Binding-site contacts:
Ligand atom P contacts residue ARG540 of chain 1.D at 3.3 Å.
Ligand atom N6 contacts residue DGP1 of chain 1.I at 3.1 Å (h-bond).
Ligand atom C5' contacts residue ASP462 of chain 1.E at 3.7 Å.
Ligand atom O5' contacts residue ARG540 of chain 1.D at 3.6 Å (salt-bridge).
Ligand atom C2 contacts residue UTP1 of chain 1.M at 3.8 Å.
Ligand atom O3' contacts residue GLN513 of chain 1.D at 3.1 Å (h-bond).
Ligand atom OP1 contacts residue GLN510 of chain 1.D at 3.6 Å (h-bond).
Ligand atom P contacts residue LYS1073 of chain 1.D at 3.6 Å.
Ligand atom C6 contacts residue UTP1 of chain 1.M at 3.4 Å.
Ligand atom OP1 contacts residue GLN688 of chain 1.D at 3.3 Å (h-bond).
Ligand atom O2' contacts residue ASP464 of chain 1.E at 3.5 Å.
Ligand atom C2' contacts residue UTP1 of chain 1.M at 3.7 Å.
Ligand atom C2 contacts residue DGP1 of chain 1.I at 3.3 Å.
Ligand atom C3' contacts residue ASP464 of chain 1.E at 3.2 Å.
Ligand atom N1 contacts residue DGP1 of chain 1.I at 2.4 Å (h-bond).
Ligand atom C3' contacts residue MG1 of chain 1.L at 3.8 Å.
Ligand atom N2 contacts residue PRO427 of chain 1.E at 3.8 Å.
Ligand atom O2' contacts residue GLN513 of chain 1.D at 3.6 Å.
Ligand atom C6 contacts residue DGP1 of chain 1.I at 3.1 Å.
Ligand atom P contacts residue ASN568 of chain 1.D at 3.6 Å.
Ligand atom O2' contacts residue HIS1237 of chain 1.D at 3.6 Å.
Ligand atom OP1 contacts residue LYS1065 of chain 1.D at 3.8 Å.
Ligand atom OP1 contacts residue LYS1073 of chain 1.D at 2.3 Å (salt-bridge).
Ligand atom N2 contacts residue ALA426 of chain 1.E at 3.2 Å.
Ligand atom O3' contacts residue LYS1065 of chain 1.D at 3.4 Å (salt-bridge).
Ligand atom OP1 contacts residue ARG540 of chain 1.D at 3.3 Å (salt-bridge).
Ligand atom OP1 contacts residue ILE572 of chain 1.D at 3.3 Å.
Ligand atom C4' contacts residue HIS1237 of chain 1.D at 3.8 Å.
Ligand atom N1 contacts residue UTP1 of chain 1.M at 3.5 Å.
Ligand atom C5' contacts residue ASP464 of chain 1.E at 3.7 Å.
Ligand atom OP2 contacts residue ARG540 of chain 1.D at 2.8 Å (salt-bridge).
Ligand atom O3' contacts residue GLN688 of chain 1.D at 3.6 Å.
Ligand atom C4' contacts residue ASP464 of chain 1.E at 3.2 Å.
Ligand atom OP1 contacts residue ASN568 of chain 1.D at 3.2 Å (h-bond).
Ligand atom C3' contacts residue UTP1 of chain 1.M at 3.2 Å.
Ligand atom OP2 contacts residue ASN568 of chain 1.D at 3.2 Å (h-bond).
Ligand atom C5' contacts residue HIS1237 of chain 1.D at 3.8 Å.
Ligand atom C5' contacts residue GLN510 of chain 1.D at 3.8 Å.
Ligand atom O6 contacts residue UTP1 of chain 1.M at 3.1 Å.
Ligand atom O2' contacts residue ARG425 of chain 1.E at 3.5 Å (salt-bridge).

Sequence of chain 1.E:
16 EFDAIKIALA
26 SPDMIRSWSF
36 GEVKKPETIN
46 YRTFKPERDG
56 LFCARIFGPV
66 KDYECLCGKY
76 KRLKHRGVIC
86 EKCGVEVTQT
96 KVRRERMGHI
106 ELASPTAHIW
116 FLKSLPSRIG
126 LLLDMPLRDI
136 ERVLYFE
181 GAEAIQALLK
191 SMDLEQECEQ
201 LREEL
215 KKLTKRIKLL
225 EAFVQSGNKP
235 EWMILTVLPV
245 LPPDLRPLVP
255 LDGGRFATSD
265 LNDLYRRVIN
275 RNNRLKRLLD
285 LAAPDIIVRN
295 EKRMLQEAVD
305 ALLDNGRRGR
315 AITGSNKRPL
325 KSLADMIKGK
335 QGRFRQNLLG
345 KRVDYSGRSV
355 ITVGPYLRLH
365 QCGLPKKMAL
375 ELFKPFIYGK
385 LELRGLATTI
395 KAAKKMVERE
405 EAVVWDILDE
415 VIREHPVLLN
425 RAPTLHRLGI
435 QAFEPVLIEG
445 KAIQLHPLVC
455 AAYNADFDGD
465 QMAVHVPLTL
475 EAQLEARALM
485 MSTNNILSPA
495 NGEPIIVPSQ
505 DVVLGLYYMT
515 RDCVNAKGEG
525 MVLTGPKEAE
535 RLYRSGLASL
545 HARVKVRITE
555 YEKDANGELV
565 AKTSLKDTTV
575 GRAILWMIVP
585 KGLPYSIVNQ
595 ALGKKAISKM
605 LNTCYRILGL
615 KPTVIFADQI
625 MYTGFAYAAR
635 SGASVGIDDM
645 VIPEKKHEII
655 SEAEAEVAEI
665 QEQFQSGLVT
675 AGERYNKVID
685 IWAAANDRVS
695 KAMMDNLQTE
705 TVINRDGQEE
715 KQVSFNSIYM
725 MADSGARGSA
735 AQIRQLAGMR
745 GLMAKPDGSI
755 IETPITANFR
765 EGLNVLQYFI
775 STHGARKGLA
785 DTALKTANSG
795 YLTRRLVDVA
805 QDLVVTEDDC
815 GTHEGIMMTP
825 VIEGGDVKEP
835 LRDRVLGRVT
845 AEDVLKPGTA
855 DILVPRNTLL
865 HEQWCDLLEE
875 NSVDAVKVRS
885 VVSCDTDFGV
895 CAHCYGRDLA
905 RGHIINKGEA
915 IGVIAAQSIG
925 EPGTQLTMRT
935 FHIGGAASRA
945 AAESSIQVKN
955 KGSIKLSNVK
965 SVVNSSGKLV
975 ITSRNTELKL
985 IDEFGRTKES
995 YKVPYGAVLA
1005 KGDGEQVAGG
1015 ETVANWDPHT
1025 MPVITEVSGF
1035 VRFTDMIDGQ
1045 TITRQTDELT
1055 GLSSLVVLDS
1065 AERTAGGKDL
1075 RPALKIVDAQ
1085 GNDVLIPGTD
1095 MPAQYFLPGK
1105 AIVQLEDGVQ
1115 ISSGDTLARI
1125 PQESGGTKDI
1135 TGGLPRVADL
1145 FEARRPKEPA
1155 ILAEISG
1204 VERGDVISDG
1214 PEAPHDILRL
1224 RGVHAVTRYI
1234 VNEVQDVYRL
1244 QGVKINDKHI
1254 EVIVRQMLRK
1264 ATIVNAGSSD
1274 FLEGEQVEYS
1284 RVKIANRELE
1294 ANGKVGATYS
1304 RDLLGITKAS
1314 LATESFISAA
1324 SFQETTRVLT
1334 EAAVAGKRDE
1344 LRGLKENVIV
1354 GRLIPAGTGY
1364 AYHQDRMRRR

The protein below binds the small molecule below.
Small molecule (SMILES): Nc1ccn([C@@H]2O[C@H](CO[P](=O)(O)O[C@H]3[C@@H](O)[C@H](n4ccc(=O)[nH]c4=O)O[C@@H]3CO[P](=O)(O)O[C@H]3[C@@H](O)[C@H](n4cnc5c(N)ncnc54)O[C@@H]3CO)[C@@H](O[P](=O)(O)OC[C@H]3O[C@@H](n4cnc5c(=O)nc(N)[nH]c54)[C@H](O)[C@@H]3O[P](=O)(O)OC[C@H]3O[C@@H](n4cnc5c(N)ncnc54)[C@H](O)[C@@H]3O[P](=O)(O)OC[C@H]3O[C@@H](n4cnc5c(=O)nc(N)[nH]c54)[C@H](O)[C@@H]3O[P](=O)(O)OC[C@H]3O[C@@H](n4cnc5c(N)ncnc54)[C@H](O)[C@@H]3O[P](=O)(O)OC[C@H]3O[C@@H](n4cnc5c(=O)nc(N)[nH]c54)[C@H](O)[C@@H]3O[P](=O)(O)OC[C@@H]3C[C@@H](O)[C@H](n4cnc5c(=O)nc(N)[nH]c54)O3)[C@H]2O)c(=O)n1

Sequence of chain 1.D:
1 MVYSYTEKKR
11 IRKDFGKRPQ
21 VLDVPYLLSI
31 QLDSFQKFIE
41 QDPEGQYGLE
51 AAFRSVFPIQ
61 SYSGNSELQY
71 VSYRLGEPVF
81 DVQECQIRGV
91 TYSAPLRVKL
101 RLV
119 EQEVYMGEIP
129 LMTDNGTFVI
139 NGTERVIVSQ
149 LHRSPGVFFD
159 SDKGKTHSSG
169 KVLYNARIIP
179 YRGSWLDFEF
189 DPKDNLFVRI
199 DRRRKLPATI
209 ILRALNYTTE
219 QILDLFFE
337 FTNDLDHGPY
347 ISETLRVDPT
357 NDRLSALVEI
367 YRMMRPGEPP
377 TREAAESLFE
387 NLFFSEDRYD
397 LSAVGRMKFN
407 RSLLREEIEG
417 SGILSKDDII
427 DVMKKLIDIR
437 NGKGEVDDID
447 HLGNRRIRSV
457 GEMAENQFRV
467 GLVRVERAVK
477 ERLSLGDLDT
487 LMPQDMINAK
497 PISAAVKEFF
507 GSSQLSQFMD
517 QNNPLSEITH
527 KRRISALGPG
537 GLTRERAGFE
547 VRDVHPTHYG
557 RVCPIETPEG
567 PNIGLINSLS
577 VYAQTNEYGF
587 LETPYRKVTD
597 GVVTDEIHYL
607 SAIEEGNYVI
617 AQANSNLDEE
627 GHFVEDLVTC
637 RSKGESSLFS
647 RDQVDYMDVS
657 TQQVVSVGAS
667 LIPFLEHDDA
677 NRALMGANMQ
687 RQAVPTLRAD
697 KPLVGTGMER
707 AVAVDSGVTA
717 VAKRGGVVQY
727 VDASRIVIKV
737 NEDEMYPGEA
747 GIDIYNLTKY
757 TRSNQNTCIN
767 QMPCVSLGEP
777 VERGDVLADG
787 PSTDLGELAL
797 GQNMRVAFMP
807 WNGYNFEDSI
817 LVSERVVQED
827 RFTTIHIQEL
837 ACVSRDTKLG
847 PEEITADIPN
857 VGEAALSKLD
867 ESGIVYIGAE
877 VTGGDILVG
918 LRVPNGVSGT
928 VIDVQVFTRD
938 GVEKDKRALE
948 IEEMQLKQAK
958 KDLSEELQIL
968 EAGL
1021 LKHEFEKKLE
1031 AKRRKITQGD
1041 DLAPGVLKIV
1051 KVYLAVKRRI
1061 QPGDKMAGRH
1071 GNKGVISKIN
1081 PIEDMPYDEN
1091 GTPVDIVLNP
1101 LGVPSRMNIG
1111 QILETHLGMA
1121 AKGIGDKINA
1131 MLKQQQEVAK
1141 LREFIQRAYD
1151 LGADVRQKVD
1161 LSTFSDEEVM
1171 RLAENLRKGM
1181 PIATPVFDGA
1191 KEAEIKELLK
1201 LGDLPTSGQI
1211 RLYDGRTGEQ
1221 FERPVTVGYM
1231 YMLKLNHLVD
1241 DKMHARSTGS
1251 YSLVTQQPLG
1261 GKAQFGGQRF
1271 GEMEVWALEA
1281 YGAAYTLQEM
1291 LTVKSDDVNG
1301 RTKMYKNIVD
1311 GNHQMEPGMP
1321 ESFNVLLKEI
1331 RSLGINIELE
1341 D